Sequence of chain 1.B:
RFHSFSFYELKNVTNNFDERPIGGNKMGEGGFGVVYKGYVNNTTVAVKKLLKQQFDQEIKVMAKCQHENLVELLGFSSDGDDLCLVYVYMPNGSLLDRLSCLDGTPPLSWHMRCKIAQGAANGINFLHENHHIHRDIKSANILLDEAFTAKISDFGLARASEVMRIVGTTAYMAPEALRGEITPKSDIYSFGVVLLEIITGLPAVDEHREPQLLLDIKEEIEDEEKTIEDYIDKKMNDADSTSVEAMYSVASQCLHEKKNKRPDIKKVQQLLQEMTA

A small-molecule ligand and the protein it binds are described below.
Small molecule (SMILES): NC(=O)[C@@H]1[C@H](Nc2nc(Nc3cccc(C(=O)N4CCCC4)c3)nc3ccsc23)[C@H]2C=C[C@@H]1C2

Binding-site contacts:
Ligand atom C6 contacts residue GLU194 of chain 1.B at 3.7 Å.
Ligand atom N3 contacts residue SER328 of chain 1.B at 3.6 Å (h-bond).
Ligand atom C24 contacts residue ALA211 of chain 1.B at 3.3 Å (hydrophobic).
Ligand atom N17 contacts residue MET192 of chain 1.B at 3.4 Å.
Ligand atom N31 contacts residue PRO266 of chain 1.B at 3.2 Å (h-bond).
Ligand atom N19 contacts residue MET192 of chain 1.B at 3.5 Å.
Ligand atom C18 contacts residue MET192 of chain 1.B at 3.2 Å (hydrophobic).
Ligand atom C18 contacts residue MET265 of chain 1.B at 3.7 Å (hydrophobic).
Ligand atom N19 contacts residue MET265 of chain 1.B at 3.4 Å (h-bond).
Ligand atom C13 contacts residue LEU318 of chain 1.B at 3.7 Å (hydrophobic).
Ligand atom O30 contacts residue PRO266 of chain 1.B at 3.4 Å (h-bond).
Ligand atom N3 contacts residue ASN316 of chain 1.B at 3.3 Å (h-bond).
Ligand atom N25 contacts residue MET192 of chain 1.B at 3.5 Å.
Ligand atom C28 contacts residue TYR264 of chain 1.B at 3.4 Å (hydrophobic).
Ligand atom C38 contacts residue GLY268 of chain 1.B at 3.6 Å.
Ligand atom C29 contacts residue PRO266 of chain 1.B at 3.2 Å (hydrophobic).
Ligand atom C26 contacts residue MET265 of chain 1.B at 3.5 Å (hydrophobic).
Ligand atom O30 contacts residue TYR264 of chain 1.B at 2.6 Å (h-bond).
Ligand atom N3 contacts residue ASP329 of chain 1.B at 3.1 Å (salt-bridge).
Ligand atom N25 contacts residue GLY268 of chain 1.B at 3.6 Å.
Ligand atom C4 contacts residue ALA315 of chain 1.B at 3.6 Å (hydrophobic).
Ligand atom C32 contacts residue ARG273 of chain 1.B at 3.2 Å.
Ligand atom C29 contacts residue TYR264 of chain 1.B at 3.4 Å (hydrophobic).
Ligand atom S22 contacts residue LEU318 of chain 1.B at 3.5 Å.
Ligand atom C20 contacts residue LEU318 of chain 1.B at 3.6 Å (hydrophobic).
Ligand atom C27 contacts residue GLY268 of chain 1.B at 3.5 Å.
Ligand atom C33 contacts residue ARG273 of chain 1.B at 3.5 Å.
Ligand atom C23 contacts residue ALA211 of chain 1.B at 3.5 Å (hydrophobic).
Ligand atom C27 contacts residue MET265 of chain 1.B at 3.2 Å (hydrophobic).
Ligand atom C33 contacts residue THR280 of chain 1.B at 3.2 Å.
Ligand atom C20 contacts residue ALA211 of chain 1.B at 3.6 Å (hydrophobic).
Ligand atom C24 contacts residue VAL263 of chain 1.B at 3.6 Å (hydrophobic).
Ligand atom N3 contacts residue ALA315 of chain 1.B at 2.8 Å (h-bond).
Ligand atom C35 contacts residue PRO266 of chain 1.B at 3.5 Å (hydrophobic).
Ligand atom C2 contacts residue ALA315 of chain 1.B at 3.6 Å (hydrophobic).
Ligand atom C21 contacts residue LEU318 of chain 1.B at 3.3 Å (hydrophobic).
Ligand atom C27 contacts residue TYR264 of chain 1.B at 3.2 Å (hydrophobic).
Ligand atom N25 contacts residue MET265 of chain 1.B at 2.8 Å (h-bond).
Ligand atom C26 contacts residue GLY268 of chain 1.B at 3.3 Å.
Ligand atom C23 contacts residue TYR262 of chain 1.B at 3.6 Å (hydrophobic).